Sequence of chain 2.C:
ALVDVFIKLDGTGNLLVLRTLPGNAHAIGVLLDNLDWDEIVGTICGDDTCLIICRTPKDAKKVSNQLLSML

Sequence of chain 2.B:
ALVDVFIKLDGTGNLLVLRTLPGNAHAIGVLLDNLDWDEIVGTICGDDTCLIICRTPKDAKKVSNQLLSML

Binding-site contacts:
Ligand atom C contacts residue GLY46 of chain 2.B at 3.8 Å.
Ligand atom NH1 contacts residue ASP47 of chain 1.B at 2.7 Å (salt-bridge).
Ligand atom CZ contacts residue ASP47 of chain 1.B at 3.5 Å.
Ligand atom CD contacts residue HIS26 of chain 2.C at 3.6 Å.
Ligand atom CG contacts residue ASP48 of chain 2.B at 3.9 Å.
Ligand atom CB contacts residue CYS45 of chain 2.C at 3.8 Å (hydrophobic).
Ligand atom C contacts residue HIS26 of chain 2.C at 3.8 Å.
Ligand atom OXT contacts residue THR49 of chain 2.B at 3.2 Å (h-bond).
Ligand atom NH1 contacts residue HIS26 of chain 2.C at 2.8 Å.
Ligand atom C contacts residue ASP47 of chain 2.B at 3.5 Å.
Ligand atom N contacts residue THR43 of chain 2.C at 3.4 Å (h-bond).
Ligand atom CD contacts residue VAL30 of chain 2.C at 3.4 Å (hydrophobic).
Ligand atom NH1 contacts residue GLY23 of chain 1.B at 3.4 Å.
Ligand atom CA contacts residue THR43 of chain 2.C at 3.5 Å.
Ligand atom CB contacts residue HIS26 of chain 2.C at 3.9 Å.
Ligand atom OXT contacts residue ASP47 of chain 2.B at 2.7 Å (salt-bridge).
Ligand atom NE contacts residue VAL30 of chain 2.C at 3.2 Å.
Ligand atom N contacts residue ASP48 of chain 2.B at 2.8 Å (salt-bridge).
Ligand atom CZ contacts residue VAL30 of chain 2.C at 3.8 Å (hydrophobic).
Ligand atom OXT contacts residue ASP48 of chain 2.B at 3.0 Å (salt-bridge).
Ligand atom N contacts residue ARG19 of chain 2.B at 3.0 Å (salt-bridge).
Ligand atom OXT contacts residue GLY46 of chain 2.B at 3.5 Å.
Ligand atom CA contacts residue ASP33 of chain 2.C at 3.6 Å.
Ligand atom CG contacts residue ASP33 of chain 2.C at 3.8 Å.
Ligand atom CB contacts residue ASP33 of chain 2.C at 3.6 Å.
Ligand atom CZ contacts residue ASP47 of chain 2.B at 3.6 Å.
Ligand atom N contacts residue ASP33 of chain 2.C at 2.7 Å (salt-bridge).
Ligand atom CA contacts residue ASP48 of chain 2.B at 3.9 Å.
Ligand atom O contacts residue CYS45 of chain 2.C at 2.9 Å (h-bond).
Ligand atom NH1 contacts residue ASP47 of chain 2.B at 3.8 Å.
Ligand atom CG contacts residue HIS26 of chain 2.C at 3.6 Å.
Ligand atom O contacts residue HIS26 of chain 2.C at 3.2 Å (h-bond).
Ligand atom CZ contacts residue HIS26 of chain 2.C at 3.9 Å.
Ligand atom N contacts residue THR49 of chain 2.B at 3.1 Å (h-bond).
Ligand atom NH2 contacts residue GLY23 of chain 1.B at 3.6 Å.
Ligand atom O contacts residue ILE44 of chain 2.C at 3.9 Å.
Ligand atom O contacts residue ASP47 of chain 2.B at 3.5 Å (salt-bridge).
Ligand atom NH2 contacts residue ASP47 of chain 1.B at 2.9 Å (salt-bridge).
Ligand atom NH2 contacts residue ASP47 of chain 2.B at 3.4 Å (salt-bridge).
Ligand atom O contacts residue GLY46 of chain 2.B at 3.3 Å.

Sequence of chain 1.B:
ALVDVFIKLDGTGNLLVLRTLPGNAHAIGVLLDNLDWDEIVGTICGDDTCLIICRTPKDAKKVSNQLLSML

This protein binds this small molecule.
Small molecule (SMILES): NC(=[NH2+])NCCC[C@H](N)C(=O)O